Binding-site contacts:
Ligand atom O7 contacts residue ASN714 of chain 1.A at 2.9 Å (h-bond).
Ligand atom C7 contacts residue ASN714 of chain 1.A at 3.1 Å.
Ligand atom C5 contacts residue LEU919 of chain 1.A at 4.0 Å (hydrophobic).
Ligand atom C5 contacts residue ASN714 of chain 1.A at 3.7 Å.
Ligand atom C3 contacts residue ASN714 of chain 1.A at 3.8 Å.
Ligand atom C4 contacts residue ASN714 of chain 1.A at 4.2 Å.
Ligand atom C5 contacts residue GLN923 of chain 1.A at 4.4 Å.
Ligand atom C7 contacts residue GLN1068 of chain 1.A at 4.1 Å.
Ligand atom O5 contacts residue ASN714 of chain 1.A at 2.4 Å (h-bond).
Ligand atom C2 contacts residue ASN714 of chain 1.A at 2.4 Å.
Ligand atom C6 contacts residue LEU919 of chain 1.A at 4.3 Å (hydrophobic).
Ligand atom C6 contacts residue GLN923 of chain 1.A at 4.0 Å.
Ligand atom N2 contacts residue ASN714 of chain 1.A at 2.9 Å (h-bond).
Ligand atom C1 contacts residue ASN714 of chain 1.A at 1.4 Å.
Ligand atom O5 contacts residue GLN1068 of chain 1.A at 4.0 Å.
Ligand atom O4 contacts residue LEU919 of chain 1.A at 4.3 Å.
Ligand atom O7 contacts residue GLN1068 of chain 1.A at 2.9 Å (h-bond).
Ligand atom C1 contacts residue GLN1068 of chain 1.A at 4.2 Å.
Ligand atom O6 contacts residue GLN923 of chain 1.A at 3.2 Å (h-bond).
Ligand atom C8 contacts residue ASN714 of chain 1.A at 4.3 Å.

Sequence of chain 1.A:
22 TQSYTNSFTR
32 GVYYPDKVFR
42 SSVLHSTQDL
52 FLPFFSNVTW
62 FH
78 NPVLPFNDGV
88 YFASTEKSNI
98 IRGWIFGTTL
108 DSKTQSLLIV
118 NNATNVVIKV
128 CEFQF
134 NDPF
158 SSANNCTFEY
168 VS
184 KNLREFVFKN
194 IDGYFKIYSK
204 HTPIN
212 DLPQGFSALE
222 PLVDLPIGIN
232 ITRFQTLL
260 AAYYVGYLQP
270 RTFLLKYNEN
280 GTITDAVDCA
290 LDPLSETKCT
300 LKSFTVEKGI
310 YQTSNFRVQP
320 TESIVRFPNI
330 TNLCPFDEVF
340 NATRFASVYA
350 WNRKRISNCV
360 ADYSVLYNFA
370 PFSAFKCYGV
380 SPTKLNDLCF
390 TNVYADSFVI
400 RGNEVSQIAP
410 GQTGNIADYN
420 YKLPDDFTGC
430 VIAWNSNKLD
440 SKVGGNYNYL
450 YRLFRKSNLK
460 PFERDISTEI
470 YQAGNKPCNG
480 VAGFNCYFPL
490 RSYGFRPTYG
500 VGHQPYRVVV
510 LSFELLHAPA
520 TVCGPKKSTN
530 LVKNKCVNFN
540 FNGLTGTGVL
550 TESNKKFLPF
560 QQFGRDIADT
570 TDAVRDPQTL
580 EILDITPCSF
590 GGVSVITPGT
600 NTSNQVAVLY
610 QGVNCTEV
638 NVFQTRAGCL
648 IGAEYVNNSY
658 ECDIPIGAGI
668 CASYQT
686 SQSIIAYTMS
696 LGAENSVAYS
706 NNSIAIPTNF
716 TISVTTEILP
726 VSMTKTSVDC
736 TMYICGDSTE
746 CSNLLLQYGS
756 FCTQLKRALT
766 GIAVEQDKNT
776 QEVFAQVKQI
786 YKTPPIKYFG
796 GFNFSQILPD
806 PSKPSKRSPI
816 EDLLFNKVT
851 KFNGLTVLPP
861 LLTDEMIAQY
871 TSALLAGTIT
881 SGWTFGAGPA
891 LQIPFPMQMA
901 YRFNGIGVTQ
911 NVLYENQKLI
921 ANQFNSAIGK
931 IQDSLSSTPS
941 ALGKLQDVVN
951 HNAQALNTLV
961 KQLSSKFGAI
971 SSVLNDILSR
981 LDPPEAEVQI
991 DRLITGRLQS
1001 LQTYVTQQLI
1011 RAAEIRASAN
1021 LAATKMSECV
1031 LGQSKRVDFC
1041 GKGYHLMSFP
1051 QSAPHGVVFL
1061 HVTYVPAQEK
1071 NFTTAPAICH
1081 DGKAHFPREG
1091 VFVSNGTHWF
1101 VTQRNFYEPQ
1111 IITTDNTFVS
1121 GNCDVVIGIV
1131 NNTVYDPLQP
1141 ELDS

This protein binds this small molecule.
Small molecule (SMILES): CC(=O)N[C@@H]1[C@@H](O)[C@H](O)[C@@H](CO)O[C@H]1O